A protein and the small-molecule ligand that binds it are described below.
Small molecule (SMILES): CC(=O)N[C@@H]1[C@@H](O)[C@H](O)[C@@H](CO)O[C@H]1O

Binding-site contacts:
Ligand atom O5 contacts residue BMA3 of chain 1.C at 3.8 Å.
Ligand atom C7 contacts residue MAN4 of chain 1.C at 4.2 Å.
Ligand atom N2 contacts residue MAN4 of chain 1.C at 4.4 Å.
Ligand atom O6 contacts residue BMA3 of chain 1.C at 4.2 Å.
Ligand atom C1 contacts residue BMA3 of chain 1.C at 4.0 Å.
Ligand atom C3 contacts residue MAN4 of chain 1.C at 4.5 Å.
Ligand atom C6 contacts residue BMA3 of chain 1.C at 4.4 Å.
Ligand atom C5 contacts residue MAN4 of chain 1.C at 4.1 Å.
Ligand atom O6 contacts residue MAN4 of chain 1.C at 4.0 Å.
Ligand atom O7 contacts residue MAN4 of chain 1.C at 3.2 Å (h-bond).
Ligand atom C4 contacts residue MAN4 of chain 1.C at 4.3 Å.
Ligand atom C6 contacts residue MAN4 of chain 1.C at 3.3 Å.
Ligand atom C1 contacts residue MAN4 of chain 1.C at 3.2 Å.
Ligand atom C2 contacts residue MAN4 of chain 1.C at 3.5 Å.
Ligand atom O5 contacts residue MAN4 of chain 1.C at 4.1 Å.